The protein below binds the small molecule below.
Small molecule (SMILES): CC(C)n1cc(C(=O)c2cncc(NC(=O)Cc3ccc(Cl)cc3)c2)c2c(N)ncnc21

Binding-site contacts:
Ligand atom C10 contacts residue PHE181 of chain 1.A at 3.5 Å (hydrophobic).
Ligand atom O16 contacts residue VAL85 of chain 1.A at 3.7 Å.
Ligand atom C17 contacts residue ASP180 of chain 1.A at 3.7 Å.
Ligand atom C27 contacts residue ALA54 of chain 1.A at 3.5 Å (hydrophobic).
Ligand atom C23 contacts residue ILE178 of chain 1.A at 3.8 Å (hydrophobic).
Ligand atom C9 contacts residue PHE181 of chain 1.A at 3.4 Å (hydrophobic).
Ligand atom C30 contacts residue MET104 of chain 1.A at 3.2 Å (hydrophobic).
Ligand atom C13 contacts residue PHE101 of chain 1.A at 3.5 Å (hydrophobic).
Ligand atom C32 contacts residue LEU169 of chain 1.A at 3.6 Å (hydrophobic).
Ligand atom C10 contacts residue VAL36 of chain 1.A at 3.8 Å (hydrophobic).
Ligand atom C27 contacts residue LEU169 of chain 1.A at 3.6 Å (hydrophobic).
Ligand atom C7 contacts residue PHE181 of chain 1.A at 3.6 Å (hydrophobic).
Ligand atom CL contacts residue LEU153 of chain 1.A at 3.6 Å.
Ligand atom N28 contacts residue GLU102 of chain 1.A at 2.8 Å (salt-bridge).
Ligand atom C26 contacts residue LEU169 of chain 1.A at 3.7 Å (hydrophobic).
Ligand atom C18 contacts residue LEU76 of chain 1.A at 3.5 Å (hydrophobic).
Ligand atom C13 contacts residue PHE181 of chain 1.A at 3.8 Å (hydrophobic).
Ligand atom C24 contacts residue VAL85 of chain 1.A at 3.5 Å (hydrophobic).
Ligand atom C15 contacts residue ASP180 of chain 1.A at 3.2 Å.
Ligand atom C25 contacts residue PHE101 of chain 1.A at 3.5 Å (hydrophobic).
Ligand atom N28 contacts residue ALA54 of chain 1.A at 3.5 Å.
Ligand atom N14 contacts residue ASP180 of chain 1.A at 3.4 Å (salt-bridge).
Ligand atom O16 contacts residue PHE181 of chain 1.A at 3.5 Å.
Ligand atom N28 contacts residue LEU169 of chain 1.A at 3.6 Å.
Ligand atom C24 contacts residue LEU76 of chain 1.A at 3.7 Å (hydrophobic).
Ligand atom N29 contacts residue TYR103 of chain 1.A at 3.7 Å.
Ligand atom C17 contacts residue LEU76 of chain 1.A at 3.7 Å (hydrophobic).
Ligand atom O8 contacts residue VAL85 of chain 1.A at 3.5 Å.
Ligand atom N14 contacts residue PHE101 of chain 1.A at 3.3 Å.
Ligand atom N29 contacts residue MET104 of chain 1.A at 2.9 Å (h-bond).
Ligand atom O8 contacts residue PHE101 of chain 1.A at 3.6 Å.
Ligand atom N31 contacts residue LEU169 of chain 1.A at 3.8 Å.
Ligand atom O8 contacts residue LEU169 of chain 1.A at 3.7 Å.
Ligand atom C30 contacts residue TYR103 of chain 1.A at 3.7 Å (hydrophobic).
Ligand atom C13 contacts residue ASP180 of chain 1.A at 3.7 Å.
Ligand atom O16 contacts residue ASP180 of chain 1.A at 2.9 Å (salt-bridge).
Ligand atom C19 contacts residue ASP180 of chain 1.A at 3.5 Å.
Ligand atom C25 contacts residue PHE181 of chain 1.A at 3.6 Å (hydrophobic).
Ligand atom O16 contacts residue GLY179 of chain 1.A at 3.4 Å.
Ligand atom C18 contacts residue ASP180 of chain 1.A at 3.8 Å.

Sequence of chain 1.A:
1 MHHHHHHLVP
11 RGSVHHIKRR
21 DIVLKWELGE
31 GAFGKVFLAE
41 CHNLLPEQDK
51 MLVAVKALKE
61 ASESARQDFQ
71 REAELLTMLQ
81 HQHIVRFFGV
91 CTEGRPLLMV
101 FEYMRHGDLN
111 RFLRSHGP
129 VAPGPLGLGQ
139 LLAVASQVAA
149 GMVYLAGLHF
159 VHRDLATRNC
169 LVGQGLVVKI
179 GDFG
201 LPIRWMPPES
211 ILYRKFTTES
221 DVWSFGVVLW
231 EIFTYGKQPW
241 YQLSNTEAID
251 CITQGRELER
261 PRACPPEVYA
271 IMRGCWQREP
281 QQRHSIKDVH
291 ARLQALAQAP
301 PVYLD